This protein binds this small molecule.
Small molecule (SMILES): CC(C)C[C@H](NC(=O)[C@H](Cc1ccc(OP(=O)(O)O)cc1)NC(=O)[C@H](CCC(=O)O)NC(=O)[C@@H]1CCCN1)C(=O)N[C@H](C(=O)N1CCC[C@H]1C=O)[C@@H](C)O

Binding-site contacts:
Ligand atom CD2 contacts residue ALA228 of chain 1.B at 3.6 Å (hydrophobic).
Ligand atom CZ contacts residue GLN273 of chain 1.B at 3.5 Å.
Ligand atom N contacts residue ASP61 of chain 1.B at 2.9 Å (salt-bridge).
Ligand atom P contacts residue SER226 of chain 1.B at 3.3 Å.
Ligand atom N contacts residue ASP61 of chain 1.B at 2.8 Å (salt-bridge).
Ligand atom CD contacts residue ARG195 of chain 1.B at 3.3 Å.
Ligand atom CE2 contacts residue ASP194 of chain 1.B at 3.0 Å.
Ligand atom CE1 contacts residue ASP194 of chain 1.B at 2.0 Å.
Ligand atom O3P contacts residue SER226 of chain 1.B at 3.3 Å (h-bond).
Ligand atom CG contacts residue ALA228 of chain 1.B at 3.5 Å (hydrophobic).
Ligand atom CE2 contacts residue GLN273 of chain 1.B at 3.0 Å.
Ligand atom O3P contacts residue ARG232 of chain 1.B at 2.8 Å (salt-bridge).
Ligand atom O2P contacts residue GLY231 of chain 1.B at 3.0 Å (h-bond).
Ligand atom O1P contacts residue ARG232 of chain 1.B at 3.1 Å (salt-bridge).
Ligand atom CD1 contacts residue TYR59 of chain 1.B at 3.6 Å (hydrophobic).
Ligand atom CB contacts residue ASP61 of chain 1.B at 3.5 Å.
Ligand atom OH contacts residue GLN273 of chain 1.B at 3.4 Å (h-bond).
Ligand atom O contacts residue ARG195 of chain 1.B at 3.2 Å (salt-bridge).
Ligand atom O2P contacts residue GLY229 of chain 1.B at 3.3 Å (h-bond).
Ligand atom CA contacts residue ASP61 of chain 1.B at 3.4 Å.
Ligand atom N contacts residue ARG195 of chain 1.B at 3.6 Å.
Ligand atom O contacts residue LYS60 of chain 1.B at 2.9 Å (salt-bridge).
Ligand atom CB contacts residue ASP61 of chain 1.B at 3.2 Å.
Ligand atom CB contacts residue TYR59 of chain 1.B at 3.5 Å (hydrophobic).
Ligand atom C contacts residue ASP61 of chain 1.B at 3.5 Å.
Ligand atom N contacts residue ARG195 of chain 1.B at 3.7 Å.
Ligand atom CA contacts residue ASP61 of chain 1.B at 3.2 Å.
Ligand atom P contacts residue ASP194 of chain 1.B at 3.5 Å.
Ligand atom O3P contacts residue ASP194 of chain 1.B at 3.6 Å (salt-bridge).
Ligand atom OH contacts residue ASP194 of chain 1.B at 2.1 Å (salt-bridge).
Ligand atom O1P contacts residue SER226 of chain 1.B at 3.0 Å (h-bond).
Ligand atom CD1 contacts residue ASP194 of chain 1.B at 3.0 Å.
Ligand atom CZ contacts residue ASP194 of chain 1.B at 2.0 Å.
Ligand atom O2P contacts residue CYS230 of chain 1.B at 2.5 Å (h-bond).
Ligand atom C contacts residue ARG195 of chain 1.B at 3.3 Å.
Ligand atom O1P contacts residue SER227 of chain 1.B at 2.9 Å (h-bond).
Ligand atom O2P contacts residue SER226 of chain 1.B at 3.0 Å (h-bond).
Ligand atom CD1 contacts residue ALA228 of chain 1.B at 3.6 Å (hydrophobic).
Ligand atom O contacts residue TYR59 of chain 1.B at 3.4 Å.
Ligand atom O1P contacts residue ALA228 of chain 1.B at 2.9 Å (h-bond).

Sequence of chain 1.B:
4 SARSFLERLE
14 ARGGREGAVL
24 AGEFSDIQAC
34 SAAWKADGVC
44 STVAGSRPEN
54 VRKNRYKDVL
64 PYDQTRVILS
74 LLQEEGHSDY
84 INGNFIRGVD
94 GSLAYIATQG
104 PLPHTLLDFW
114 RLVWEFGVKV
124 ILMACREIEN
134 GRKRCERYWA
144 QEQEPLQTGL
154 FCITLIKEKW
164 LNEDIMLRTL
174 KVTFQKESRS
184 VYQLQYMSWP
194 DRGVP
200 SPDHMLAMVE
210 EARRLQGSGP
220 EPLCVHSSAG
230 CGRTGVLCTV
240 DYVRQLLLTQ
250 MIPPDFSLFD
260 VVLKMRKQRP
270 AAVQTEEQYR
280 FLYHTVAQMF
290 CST